Sequence of chain 1.B:
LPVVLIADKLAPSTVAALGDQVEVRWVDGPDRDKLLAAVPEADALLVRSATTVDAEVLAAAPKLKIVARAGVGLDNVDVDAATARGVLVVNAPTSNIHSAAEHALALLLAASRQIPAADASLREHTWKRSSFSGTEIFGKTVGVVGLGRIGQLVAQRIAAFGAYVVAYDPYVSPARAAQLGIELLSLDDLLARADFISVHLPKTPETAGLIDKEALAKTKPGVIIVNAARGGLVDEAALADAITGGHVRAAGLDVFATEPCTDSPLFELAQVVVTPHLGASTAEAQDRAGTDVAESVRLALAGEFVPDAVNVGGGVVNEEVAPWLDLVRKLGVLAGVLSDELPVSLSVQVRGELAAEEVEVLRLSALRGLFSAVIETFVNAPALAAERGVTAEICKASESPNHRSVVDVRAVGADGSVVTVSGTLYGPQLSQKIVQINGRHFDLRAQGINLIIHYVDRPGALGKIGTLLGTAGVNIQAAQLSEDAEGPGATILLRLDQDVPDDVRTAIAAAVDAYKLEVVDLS

Sequence of chain 2.A:
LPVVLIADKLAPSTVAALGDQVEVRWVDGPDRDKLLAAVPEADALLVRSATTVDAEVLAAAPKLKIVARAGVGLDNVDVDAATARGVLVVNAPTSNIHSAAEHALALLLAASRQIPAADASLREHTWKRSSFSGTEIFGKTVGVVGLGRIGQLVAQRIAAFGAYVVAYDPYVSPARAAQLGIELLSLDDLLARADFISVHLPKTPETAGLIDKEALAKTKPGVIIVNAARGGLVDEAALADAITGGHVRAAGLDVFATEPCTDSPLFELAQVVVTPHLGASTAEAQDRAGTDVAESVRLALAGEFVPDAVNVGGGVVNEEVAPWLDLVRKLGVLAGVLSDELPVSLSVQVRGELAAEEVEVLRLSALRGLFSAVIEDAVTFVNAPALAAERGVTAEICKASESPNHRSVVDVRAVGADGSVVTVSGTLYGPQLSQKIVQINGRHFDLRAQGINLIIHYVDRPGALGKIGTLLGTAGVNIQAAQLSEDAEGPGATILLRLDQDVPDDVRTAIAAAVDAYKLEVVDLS

This small molecule binds to this protein.
Small molecule (SMILES): N[C@@H](CO)C(=O)O

Binding-site contacts:
Ligand atom O contacts residue ILE482 of chain 1.B at 4.1 Å.
Ligand atom C contacts residue ASP463 of chain 2.A at 3.2 Å.
Ligand atom N contacts residue ASP463 of chain 2.A at 3.3 Å (salt-bridge).
Ligand atom OXT contacts residue ASP463 of chain 2.A at 2.4 Å (salt-bridge).
Ligand atom O contacts residue LEU487 of chain 2.A at 3.6 Å.
Ligand atom CB contacts residue GLY466 of chain 2.A at 3.8 Å.
Ligand atom CA contacts residue ASP463 of chain 2.A at 3.8 Å.
Ligand atom C contacts residue ALA467 of chain 2.A at 4.5 Å (hydrophobic).
Ligand atom OG contacts residue LEU468 of chain 2.A at 3.0 Å (h-bond).
Ligand atom N contacts residue ILE482 of chain 1.B at 3.2 Å (h-bond).
Ligand atom N contacts residue PRO465 of chain 2.A at 3.7 Å.
Ligand atom C contacts residue ARG464 of chain 2.A at 3.9 Å.
Ligand atom C contacts residue ILE482 of chain 1.B at 3.8 Å (hydrophobic).
Ligand atom CB contacts residue ARG464 of chain 2.A at 3.9 Å.
Ligand atom CB contacts residue ILE482 of chain 1.B at 3.8 Å (hydrophobic).
Ligand atom CA contacts residue ASN481 of chain 1.B at 4.2 Å.
Ligand atom CA contacts residue ILE482 of chain 1.B at 3.2 Å (hydrophobic).
Ligand atom OG contacts residue GLY466 of chain 2.A at 3.2 Å (h-bond).
Ligand atom CB contacts residue LEU468 of chain 2.A at 3.8 Å (hydrophobic).
Ligand atom CB contacts residue ALA467 of chain 2.A at 3.8 Å (hydrophobic).
Ligand atom CB contacts residue PRO465 of chain 2.A at 4.3 Å (hydrophobic).
Ligand atom OG contacts residue ALA467 of chain 2.A at 2.5 Å (h-bond).
Ligand atom O contacts residue ASP463 of chain 2.A at 4.1 Å.
Ligand atom N contacts residue ARG464 of chain 2.A at 3.5 Å (salt-bridge).
Ligand atom O contacts residue TYR461 of chain 2.A at 2.9 Å (h-bond).
Ligand atom OXT contacts residue ALA467 of chain 2.A at 4.1 Å.
Ligand atom OG contacts residue PRO465 of chain 2.A at 3.6 Å.
Ligand atom CA contacts residue ARG464 of chain 2.A at 3.9 Å.
Ligand atom OXT contacts residue TYR461 of chain 2.A at 3.8 Å.
Ligand atom C contacts residue TYR461 of chain 2.A at 3.7 Å (hydrophobic).
Ligand atom OG contacts residue ARG464 of chain 2.A at 2.9 Å (salt-bridge).
Ligand atom N contacts residue ASN481 of chain 1.B at 2.8 Å (h-bond).
Ligand atom OXT contacts residue ARG464 of chain 2.A at 3.2 Å (salt-bridge).